Binding-site contacts:
Ligand atom CAP contacts residue ASP204 of chain 1.A at 3.9 Å.
Ligand atom CAF contacts residue CYS274 of chain 1.A at 3.7 Å (hydrophobic).
Ligand atom CAN contacts residue ASP204 of chain 1.A at 4.1 Å.
Ligand atom OAB contacts residue ILE201 of chain 1.A at 3.6 Å.
Ligand atom CLAD contacts residue TYR205 of chain 1.A at 3.5 Å.
Ligand atom CAE contacts residue MET208 of chain 1.A at 4.0 Å (hydrophobic).
Ligand atom CAI contacts residue ILE293 of chain 1.A at 4.0 Å (hydrophobic).
Ligand atom CAW contacts residue GLN181 of chain 1.A at 3.8 Å.
Ligand atom CAO contacts residue ASP204 of chain 1.A at 3.1 Å.
Ligand atom CAS contacts residue ASP184 of chain 1.A at 3.8 Å.
Ligand atom CAE contacts residue ILE293 of chain 1.A at 3.3 Å (hydrophobic).
Ligand atom CAE contacts residue SER297 of chain 1.A at 3.8 Å.
Ligand atom CAM contacts residue ASP204 of chain 1.A at 3.3 Å.
Ligand atom CAR contacts residue ASP204 of chain 1.A at 3.5 Å.
Ligand atom NBB contacts residue ASP204 of chain 1.A at 2.8 Å (salt-bridge).
Ligand atom CAF contacts residue TRP190 of chain 1.A at 4.0 Å (hydrophobic).
Ligand atom CAQ contacts residue ASP204 of chain 1.A at 3.5 Å.
Ligand atom OAB contacts residue CYS274 of chain 1.A at 4.1 Å.
Ligand atom CAA contacts residue ASP184 of chain 1.A at 3.4 Å.
Ligand atom CAR contacts residue TYR383 of chain 1.A at 3.6 Å (hydrophobic).
Ligand atom CAO contacts residue TYR383 of chain 1.A at 4.0 Å (hydrophobic).
Ligand atom CAL contacts residue GLN181 of chain 1.A at 3.3 Å.
Ligand atom CAE contacts residue GLN354 of chain 1.A at 3.7 Å.
Ligand atom CAR contacts residue THR379 of chain 1.A at 3.9 Å.
Ligand atom CLAD contacts residue ASP204 of chain 1.A at 3.5 Å.
Ligand atom CLAC contacts residue GLN354 of chain 1.A at 3.7 Å.
Ligand atom CAA contacts residue GLN181 of chain 1.A at 3.8 Å.
Ligand atom CAN contacts residue VAL357 of chain 1.A at 4.1 Å (hydrophobic).
Ligand atom CAI contacts residue MET208 of chain 1.A at 4.1 Å (hydrophobic).
Ligand atom CAG contacts residue ASP184 of chain 1.A at 3.6 Å.
Ligand atom CAS contacts residue GLN181 of chain 1.A at 3.9 Å.
Ligand atom CAK contacts residue GLN181 of chain 1.A at 3.6 Å.
Ligand atom CAU contacts residue TYR205 of chain 1.A at 4.0 Å (hydrophobic).
Ligand atom CAA contacts residue ILE185 of chain 1.A at 4.0 Å (hydrophobic).
Ligand atom CAA contacts residue ARG376 of chain 1.A at 3.9 Å.
Ligand atom CAI contacts residue TYR205 of chain 1.A at 3.8 Å (hydrophobic).
Ligand atom CAH contacts residue GLN354 of chain 1.A at 3.3 Å.
Ligand atom CAJ contacts residue CYS274 of chain 1.A at 3.9 Å (hydrophobic).
Ligand atom CLAC contacts residue VAL357 of chain 1.A at 3.3 Å.
Ligand atom CLAC contacts residue VAL353 of chain 1.A at 3.1 Å.

Sequence of chain 1.A:
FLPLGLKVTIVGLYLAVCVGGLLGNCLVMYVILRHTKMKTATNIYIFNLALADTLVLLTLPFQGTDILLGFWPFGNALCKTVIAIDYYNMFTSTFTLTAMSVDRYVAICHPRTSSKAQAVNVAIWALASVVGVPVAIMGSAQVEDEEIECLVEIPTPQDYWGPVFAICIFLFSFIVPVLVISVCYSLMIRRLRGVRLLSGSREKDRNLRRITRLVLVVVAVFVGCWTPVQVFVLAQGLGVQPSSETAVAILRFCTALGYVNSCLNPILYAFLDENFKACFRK

This small molecule binds to this protein.
Small molecule (SMILES): Cc1cccc2c1CC[C@H](CN1CCC(c3c(Cl)cccc3Cl)CC1)C[C@@H]2O